A small-molecule ligand and the protein it binds are described below.
Small molecule (SMILES): O=P(O)(O)OC[C@H]1O[C@](O)(COP(=O)(O)O)[C@@H](O)[C@@H]1O

Binding-site contacts:
Ligand atom O3P contacts residue TRP502 of chain 1.D at 3.0 Å (h-bond).
Ligand atom O3P contacts residue ARG509 of chain 1.D at 2.9 Å (salt-bridge).
Ligand atom O4 contacts residue GLY538 of chain 1.D at 2.6 Å (h-bond).
Ligand atom O5P contacts residue SER457 of chain 1.D at 3.5 Å (h-bond).
Ligand atom O6P contacts residue SER539 of chain 1.D at 2.9 Å (h-bond).
Ligand atom O4P contacts residue THR452 of chain 1.D at 2.5 Å (h-bond).
Ligand atom O1 contacts residue ARG509 of chain 1.D at 3.3 Å (salt-bridge).
Ligand atom O4 contacts residue THR542 of chain 1.D at 3.5 Å (h-bond).
Ligand atom C6 contacts residue SER457 of chain 1.D at 3.7 Å.
Ligand atom O2P contacts residue LYS453 of chain 1.D at 3.4 Å.
Ligand atom O4P contacts residue SER457 of chain 1.D at 2.6 Å (h-bond).
Ligand atom O4 contacts residue GLY540 of chain 1.D at 3.6 Å.
Ligand atom C6 contacts residue LEU451 of chain 1.D at 3.5 Å (hydrophobic).
Ligand atom O3 contacts residue GLY534 of chain 1.D at 3.0 Å.
Ligand atom O2 contacts residue GLY534 of chain 1.D at 3.7 Å.
Ligand atom P1 contacts residue ARG509 of chain 1.D at 3.6 Å.
Ligand atom O6P contacts residue LYS453 of chain 1.D at 3.5 Å (salt-bridge).
Ligand atom O5P contacts residue GLY540 of chain 1.D at 2.7 Å (h-bond).
Ligand atom O6 contacts residue THR452 of chain 1.D at 3.5 Å.
Ligand atom O2P contacts residue GLY538 of chain 1.D at 2.7 Å (h-bond).
Ligand atom C3 contacts residue ARG536 of chain 1.D at 3.2 Å.
Ligand atom C6 contacts residue THR542 of chain 1.D at 3.5 Å.
Ligand atom O2P contacts residue PRO537 of chain 1.D at 3.3 Å.
Ligand atom O6P contacts residue SER454 of chain 1.D at 2.6 Å (h-bond).
Ligand atom C3 contacts residue GLY538 of chain 1.D at 3.4 Å.
Ligand atom C4 contacts residue THR542 of chain 1.D at 3.6 Å.
Ligand atom P2 contacts residue SER457 of chain 1.D at 3.6 Å.
Ligand atom O6 contacts residue LYS453 of chain 1.D at 3.0 Å (salt-bridge).
Ligand atom C5 contacts residue GLY538 of chain 1.D at 3.2 Å.
Ligand atom O3P contacts residue PRO537 of chain 1.D at 3.6 Å.
Ligand atom O1P contacts residue ARG509 of chain 1.D at 3.3 Å (salt-bridge).
Ligand atom O3 contacts residue ARG536 of chain 1.D at 2.9 Å (salt-bridge).
Ligand atom O6P contacts residue THR452 of chain 1.D at 3.6 Å.
Ligand atom P2 contacts residue THR452 of chain 1.D at 3.5 Å.
Ligand atom O5P contacts residue SER539 of chain 1.D at 3.5 Å.
Ligand atom O4 contacts residue PHE541 of chain 1.D at 2.8 Å (h-bond).
Ligand atom O4P contacts residue ARG456 of chain 1.D at 3.7 Å.
Ligand atom P2 contacts residue LYS453 of chain 1.D at 3.7 Å.
Ligand atom O1P contacts residue LYS453 of chain 1.D at 3.6 Å (salt-bridge).
Ligand atom C4 contacts residue GLY538 of chain 1.D at 3.2 Å.

Sequence of chain 1.D:
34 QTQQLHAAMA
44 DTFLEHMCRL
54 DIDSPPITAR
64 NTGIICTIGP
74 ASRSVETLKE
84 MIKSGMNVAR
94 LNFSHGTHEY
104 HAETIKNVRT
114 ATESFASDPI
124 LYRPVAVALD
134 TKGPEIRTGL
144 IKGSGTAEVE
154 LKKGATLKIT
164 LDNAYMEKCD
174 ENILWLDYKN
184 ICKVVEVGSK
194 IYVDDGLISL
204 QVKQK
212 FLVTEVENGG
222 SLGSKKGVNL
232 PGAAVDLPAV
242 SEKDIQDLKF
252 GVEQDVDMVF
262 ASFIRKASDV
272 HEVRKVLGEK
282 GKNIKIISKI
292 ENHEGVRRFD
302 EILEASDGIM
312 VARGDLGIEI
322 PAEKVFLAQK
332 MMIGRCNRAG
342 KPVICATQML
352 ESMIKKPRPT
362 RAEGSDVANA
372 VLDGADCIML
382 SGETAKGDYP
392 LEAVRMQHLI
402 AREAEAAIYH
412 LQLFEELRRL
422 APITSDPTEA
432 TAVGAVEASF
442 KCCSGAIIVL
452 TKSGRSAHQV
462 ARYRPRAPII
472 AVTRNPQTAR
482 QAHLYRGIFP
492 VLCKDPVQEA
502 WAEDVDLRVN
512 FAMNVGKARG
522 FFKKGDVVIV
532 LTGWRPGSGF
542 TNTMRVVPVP